Sequence of chain 2.C:
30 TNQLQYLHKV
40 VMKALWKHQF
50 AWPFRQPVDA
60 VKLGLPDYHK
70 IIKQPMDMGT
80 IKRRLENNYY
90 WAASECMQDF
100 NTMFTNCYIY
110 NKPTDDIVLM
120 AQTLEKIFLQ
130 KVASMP

A protein and the small-molecule ligand that binds it are described below.
Small molecule (SMILES): CCNC(=O)C[C@@H]1N=C(c2ccc(Cl)cc2)c2cc(OC)ccc2-n2c(C)nnc21

Binding-site contacts:
Ligand atom C3 contacts residue LEU64 of chain 2.C at 3.5 Å (hydrophobic).
Ligand atom C21 contacts residue VAL57 of chain 2.C at 3.6 Å (hydrophobic).
Ligand atom C4 contacts residue ASN110 of chain 2.C at 3.3 Å.
Ligand atom N4 contacts residue ASN110 of chain 2.C at 3.5 Å (h-bond).
Ligand atom C9 contacts residue MET119 of chain 2.C at 3.9 Å (hydrophobic).
Ligand atom CL contacts residue ASP115 of chain 2.C at 3.7 Å.
Ligand atom C4 contacts residue LEU64 of chain 2.C at 3.9 Å (hydrophobic).
Ligand atom C16 contacts residue GLN55 of chain 2.C at 3.9 Å.
Ligand atom N3 contacts residue ILE116 of chain 2.C at 3.3 Å.
Ligand atom C9 contacts residue TRP51 of chain 2.C at 3.4 Å (hydrophobic).
Ligand atom C19 contacts residue ILE116 of chain 2.C at 3.8 Å (hydrophobic).
Ligand atom C8 contacts residue PRO52 of chain 2.C at 3.7 Å (hydrophobic).
Ligand atom C7 contacts residue ILE116 of chain 2.C at 3.8 Å (hydrophobic).
Ligand atom C17 contacts residue LEU62 of chain 2.C at 4.0 Å (hydrophobic).
Ligand atom C16 contacts residue LYS61 of chain 2.C at 4.0 Å.
Ligand atom C9 contacts residue PRO52 of chain 2.C at 3.9 Å (hydrophobic).
Ligand atom N1 contacts residue LEU64 of chain 2.C at 3.6 Å.
Ligand atom C20 contacts residue ILE116 of chain 2.C at 3.2 Å (hydrophobic).
Ligand atom C13 contacts residue ILE116 of chain 2.C at 3.9 Å (hydrophobic).
Ligand atom C22 contacts residue ILE116 of chain 2.C at 3.7 Å (hydrophobic).
Ligand atom C18 contacts residue PRO52 of chain 2.C at 3.2 Å (hydrophobic).
Ligand atom N2 contacts residue ILE116 of chain 2.C at 3.9 Å.
Ligand atom C20 contacts residue VAL57 of chain 2.C at 3.7 Å (hydrophobic).
Ligand atom C8 contacts residue TRP51 of chain 2.C at 4.0 Å (hydrophobic).
Ligand atom C21 contacts residue PRO52 of chain 2.C at 3.5 Å (hydrophobic).
Ligand atom C18 contacts residue LEU62 of chain 2.C at 3.8 Å (hydrophobic).
Ligand atom C6 contacts residue ILE116 of chain 2.C at 3.6 Å (hydrophobic).
Ligand atom CL contacts residue TRP51 of chain 2.C at 4.0 Å.
Ligand atom C21 contacts residue PHE53 of chain 2.C at 4.0 Å (hydrophobic).
Ligand atom N4 contacts residue ILE116 of chain 2.C at 3.6 Å.
Ligand atom O2 contacts residue TRP51 of chain 2.C at 3.5 Å.
Ligand atom C21 contacts residue ILE116 of chain 2.C at 3.6 Å (hydrophobic).
Ligand atom N5 contacts residue ASN110 of chain 2.C at 3.2 Å (h-bond).
Ligand atom C17 contacts residue PRO52 of chain 2.C at 3.3 Å (hydrophobic).
Ligand atom N5 contacts residue ILE116 of chain 2.C at 3.8 Å.
Ligand atom C2 contacts residue LEU64 of chain 2.C at 3.9 Å (hydrophobic).
Ligand atom O1 contacts residue LEU64 of chain 2.C at 3.6 Å.
Ligand atom C8 contacts residue ILE116 of chain 2.C at 3.5 Å (hydrophobic).
Ligand atom C10 contacts residue TRP51 of chain 2.C at 3.9 Å (hydrophobic).
Ligand atom C15 contacts residue PRO52 of chain 2.C at 3.9 Å (hydrophobic).